Binding-site contacts:
Ligand atom C6 contacts residue VAL202 of chain 32.A at 4.1 Å (hydrophobic).
Ligand atom N1 contacts residue VAL202 of chain 32.A at 3.5 Å.
Ligand atom C2' contacts residue PRO203 of chain 32.A at 3.3 Å (hydrophobic).
Ligand atom C4 contacts residue PRO203 of chain 32.A at 4.1 Å (hydrophobic).
Ligand atom C8 contacts residue HIS413 of chain 32.A at 3.9 Å.
Ligand atom N6 contacts residue GLY422 of chain 32.A at 3.3 Å (h-bond).
Ligand atom C1' contacts residue PRO203 of chain 32.A at 4.1 Å (hydrophobic).
Ligand atom N7 contacts residue PRO203 of chain 32.A at 4.1 Å.
Ligand atom N3 contacts residue ASP201 of chain 32.A at 4.2 Å.
Ligand atom C6 contacts residue GLY422 of chain 32.A at 3.7 Å.
Ligand atom C4 contacts residue ASP201 of chain 32.A at 3.5 Å.
Ligand atom N7 contacts residue HIS413 of chain 32.A at 4.2 Å.
Ligand atom N6 contacts residue SER415 of chain 32.A at 3.8 Å.
Ligand atom C5 contacts residue ARG91 of chain 32.A at 4.2 Å.
Ligand atom N1 contacts residue PRO203 of chain 32.A at 3.8 Å.
Ligand atom N1 contacts residue GLY422 of chain 32.A at 2.9 Å (h-bond).
Ligand atom C2' contacts residue HIS413 of chain 32.A at 3.7 Å.
Ligand atom C6 contacts residue PRO203 of chain 32.A at 4.0 Å (hydrophobic).
Ligand atom N6 contacts residue PHE421 of chain 32.A at 3.8 Å.
Ligand atom N1 contacts residue PRO203 of chain 32.A at 4.2 Å.
Ligand atom C5 contacts residue PRO203 of chain 32.A at 4.0 Å (hydrophobic).
Ligand atom C5 contacts residue ASP201 of chain 32.A at 3.3 Å.
Ligand atom C2' contacts residue PRO414 of chain 32.A at 3.6 Å (hydrophobic).
Ligand atom C2 contacts residue VAL202 of chain 32.A at 4.1 Å (hydrophobic).
Ligand atom C5 contacts residue PRO203 of chain 32.A at 3.8 Å (hydrophobic).
Ligand atom C2 contacts residue GLY422 of chain 32.A at 3.2 Å.
Ligand atom N4 contacts residue ASP201 of chain 32.A at 2.6 Å.
Ligand atom C2 contacts residue PRO203 of chain 32.A at 4.0 Å (hydrophobic).
Ligand atom N6 contacts residue GLY420 of chain 32.A at 3.7 Å.
Ligand atom C4 contacts residue VAL202 of chain 32.A at 3.7 Å (hydrophobic).
Ligand atom N7 contacts residue SER415 of chain 32.A at 3.9 Å.
Ligand atom C4 contacts residue PRO203 of chain 32.A at 4.0 Å (hydrophobic).
Ligand atom OP2 contacts residue ASP409 of chain 57.A at 3.2 Å (salt-bridge).
Ligand atom C6 contacts residue SER415 of chain 32.A at 4.1 Å.
Ligand atom C6 contacts residue PRO203 of chain 32.A at 4.0 Å (hydrophobic).
Ligand atom N7 contacts residue ASN392 of chain 32.A at 4.2 Å.
Ligand atom C5 contacts residue VAL202 of chain 32.A at 3.6 Å (hydrophobic).
Ligand atom N6 contacts residue VAL202 of chain 32.A at 4.2 Å.
Ligand atom N4 contacts residue VAL202 of chain 32.A at 2.9 Å (h-bond).
Ligand atom O3' contacts residue PRO414 of chain 32.A at 4.2 Å.

Sequence of chain 32.A:
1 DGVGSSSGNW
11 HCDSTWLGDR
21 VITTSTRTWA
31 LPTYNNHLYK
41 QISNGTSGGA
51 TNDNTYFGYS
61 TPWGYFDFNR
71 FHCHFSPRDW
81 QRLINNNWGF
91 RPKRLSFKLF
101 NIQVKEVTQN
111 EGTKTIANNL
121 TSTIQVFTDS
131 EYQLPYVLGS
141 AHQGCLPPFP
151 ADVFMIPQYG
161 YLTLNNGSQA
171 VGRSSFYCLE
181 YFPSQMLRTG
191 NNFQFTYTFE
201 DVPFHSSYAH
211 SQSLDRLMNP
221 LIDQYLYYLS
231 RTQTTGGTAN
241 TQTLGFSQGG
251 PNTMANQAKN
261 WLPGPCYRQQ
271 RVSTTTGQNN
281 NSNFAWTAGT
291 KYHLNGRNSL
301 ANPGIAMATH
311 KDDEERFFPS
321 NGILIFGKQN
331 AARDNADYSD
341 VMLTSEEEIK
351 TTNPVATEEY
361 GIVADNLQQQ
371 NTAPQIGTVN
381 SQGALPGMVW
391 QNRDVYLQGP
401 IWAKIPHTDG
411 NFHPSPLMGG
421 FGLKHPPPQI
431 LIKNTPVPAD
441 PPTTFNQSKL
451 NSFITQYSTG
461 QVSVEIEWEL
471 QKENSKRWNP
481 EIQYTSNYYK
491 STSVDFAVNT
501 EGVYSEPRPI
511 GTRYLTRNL

This protein binds this small molecule.
Small molecule (SMILES): Nc1ccn([C@H]2C[C@H](O[P](=O)(O)OC[C@H]3O[C@@H](n4cnc5c(N)ncnc54)C[C@@H]3O)[C@@H](CO)O2)c(=O)n1

Sequence of chain 57.A:
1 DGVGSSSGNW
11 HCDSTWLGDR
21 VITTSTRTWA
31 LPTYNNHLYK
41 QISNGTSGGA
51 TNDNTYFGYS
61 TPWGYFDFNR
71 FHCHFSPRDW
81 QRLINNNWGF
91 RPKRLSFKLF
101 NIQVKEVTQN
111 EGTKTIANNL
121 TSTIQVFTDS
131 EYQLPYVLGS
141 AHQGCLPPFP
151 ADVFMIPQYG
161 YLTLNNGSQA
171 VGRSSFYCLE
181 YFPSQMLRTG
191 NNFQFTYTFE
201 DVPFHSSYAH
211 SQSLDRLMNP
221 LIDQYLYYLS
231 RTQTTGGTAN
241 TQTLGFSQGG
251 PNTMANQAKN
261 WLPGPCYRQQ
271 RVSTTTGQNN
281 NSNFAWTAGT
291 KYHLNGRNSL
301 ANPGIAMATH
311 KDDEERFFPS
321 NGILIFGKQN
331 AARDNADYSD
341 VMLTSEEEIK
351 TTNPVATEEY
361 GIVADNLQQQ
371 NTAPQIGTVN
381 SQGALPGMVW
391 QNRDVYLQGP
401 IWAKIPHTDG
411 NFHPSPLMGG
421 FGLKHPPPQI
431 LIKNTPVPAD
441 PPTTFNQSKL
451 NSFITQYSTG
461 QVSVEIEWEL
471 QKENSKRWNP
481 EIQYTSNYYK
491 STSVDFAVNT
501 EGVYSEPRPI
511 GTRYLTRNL